Binding-site contacts:
Ligand atom O3S contacts residue THR226 of chain 43.A at 4.0 Å.
Ligand atom C2 contacts residue ARG98 of chain 43.A at 3.4 Å.
Ligand atom C16 contacts residue TRP117 of chain 43.A at 3.7 Å (hydrophobic).
Ligand atom C1 contacts residue ARG224 of chain 43.A at 3.8 Å.
Ligand atom C2 contacts residue ARG224 of chain 43.A at 3.8 Å.
Ligand atom C16 contacts residue ARG224 of chain 43.A at 4.0 Å.
Ligand atom O1S contacts residue THR226 of chain 43.A at 4.3 Å.
Ligand atom N1 contacts residue TRP117 of chain 43.A at 4.1 Å.
Ligand atom S1 contacts residue ARG98 of chain 43.A at 4.4 Å.
Ligand atom C14 contacts residue ARG224 of chain 43.A at 4.5 Å.
Ligand atom C3 contacts residue ARG98 of chain 43.A at 3.2 Å.
Ligand atom C15 contacts residue ARG224 of chain 43.A at 3.3 Å.
Ligand atom C1 contacts residue ARG98 of chain 43.A at 3.2 Å.
Ligand atom O1S contacts residue ASP228 of chain 43.A at 3.6 Å.
Ligand atom C13 contacts residue ARG224 of chain 43.A at 4.2 Å.
Ligand atom C3 contacts residue ARG224 of chain 43.A at 3.5 Å.
Ligand atom O1S contacts residue ARG98 of chain 43.A at 3.6 Å.
Ligand atom C15 contacts residue TRP117 of chain 43.A at 4.2 Å (hydrophobic).
Ligand atom N1 contacts residue ARG98 of chain 43.A at 4.3 Å.
Ligand atom C3 contacts residue TRP117 of chain 43.A at 3.5 Å (hydrophobic).
Ligand atom N1 contacts residue ARG224 of chain 43.A at 4.2 Å.

This protein binds this small molecule.
Small molecule (SMILES): CCCCCCCCCCCC[N+](C)(C)CCCS(=O)(=O)O

Sequence of chain 43.A:
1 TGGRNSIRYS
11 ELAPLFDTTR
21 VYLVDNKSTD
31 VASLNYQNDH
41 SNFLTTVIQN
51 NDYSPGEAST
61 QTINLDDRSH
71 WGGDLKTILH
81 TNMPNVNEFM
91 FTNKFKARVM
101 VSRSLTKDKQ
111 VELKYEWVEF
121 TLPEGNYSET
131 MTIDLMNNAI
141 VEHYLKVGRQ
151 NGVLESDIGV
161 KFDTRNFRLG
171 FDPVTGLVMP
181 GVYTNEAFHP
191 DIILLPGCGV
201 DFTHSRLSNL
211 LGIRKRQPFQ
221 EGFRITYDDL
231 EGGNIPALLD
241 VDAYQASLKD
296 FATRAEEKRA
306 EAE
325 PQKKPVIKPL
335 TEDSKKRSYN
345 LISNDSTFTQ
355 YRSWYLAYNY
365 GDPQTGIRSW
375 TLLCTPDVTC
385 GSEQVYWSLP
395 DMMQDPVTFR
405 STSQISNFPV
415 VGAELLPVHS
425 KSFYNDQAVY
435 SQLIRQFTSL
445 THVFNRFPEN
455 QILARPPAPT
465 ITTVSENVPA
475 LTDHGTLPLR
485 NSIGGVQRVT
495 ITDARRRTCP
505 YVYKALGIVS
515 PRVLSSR